Sequence of chain 1.D:
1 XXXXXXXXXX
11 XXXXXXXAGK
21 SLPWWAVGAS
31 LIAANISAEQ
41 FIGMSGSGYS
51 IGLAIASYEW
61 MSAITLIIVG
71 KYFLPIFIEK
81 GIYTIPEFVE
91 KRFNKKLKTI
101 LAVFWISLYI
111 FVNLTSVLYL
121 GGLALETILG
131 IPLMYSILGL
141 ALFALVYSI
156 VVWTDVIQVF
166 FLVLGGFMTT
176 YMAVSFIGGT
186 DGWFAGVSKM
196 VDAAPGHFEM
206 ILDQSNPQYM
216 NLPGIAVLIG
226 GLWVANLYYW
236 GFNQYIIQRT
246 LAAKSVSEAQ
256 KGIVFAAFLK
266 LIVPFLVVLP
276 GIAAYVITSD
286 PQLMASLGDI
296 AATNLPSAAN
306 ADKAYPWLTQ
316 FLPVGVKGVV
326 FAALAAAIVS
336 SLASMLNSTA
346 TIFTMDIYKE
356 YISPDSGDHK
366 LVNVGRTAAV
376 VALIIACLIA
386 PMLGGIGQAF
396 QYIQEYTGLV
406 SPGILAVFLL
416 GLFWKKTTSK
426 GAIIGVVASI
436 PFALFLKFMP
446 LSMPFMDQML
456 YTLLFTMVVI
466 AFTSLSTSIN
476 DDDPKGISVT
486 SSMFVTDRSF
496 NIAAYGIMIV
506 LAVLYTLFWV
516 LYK

The protein below binds the small molecule below.
Small molecule (SMILES): OC[C@H]1O[C@@H](O)[C@H](O)[C@@H](O)[C@H]1O

Binding-site contacts:
Ligand atom O1 contacts residue GLN40 of chain 1.D at 3.1 Å (h-bond).
Ligand atom C1 contacts residue GLN399 of chain 1.D at 3.9 Å.
Ligand atom C2 contacts residue GLU59 of chain 1.D at 3.2 Å.
Ligand atom C3 contacts residue GLU59 of chain 1.D at 3.8 Å.
Ligand atom C1 contacts residue GLN40 of chain 1.D at 3.9 Å.
Ligand atom C3 contacts residue SER62 of chain 1.D at 3.5 Å.
Ligand atom O3 contacts residue TRP235 of chain 1.D at 3.5 Å (h-bond).
Ligand atom O3 contacts residue TYR58 of chain 1.D at 3.3 Å (h-bond).
Ligand atom O3 contacts residue SER62 of chain 1.D at 2.6 Å (h-bond).
Ligand atom O1 contacts residue GLN399 of chain 1.D at 3.7 Å.
Ligand atom O4 contacts residue ASN231 of chain 1.D at 2.8 Å (h-bond).
Ligand atom O2 contacts residue ASN35 of chain 1.D at 3.2 Å (h-bond).
Ligand atom C4 contacts residue ASN231 of chain 1.D at 3.5 Å.
Ligand atom C6 contacts residue GLN399 of chain 1.D at 3.4 Å.
Ligand atom C4 contacts residue TYR58 of chain 1.D at 4.3 Å (hydrophobic).
Ligand atom C5 contacts residue ASN231 of chain 1.D at 4.3 Å.
Ligand atom O3 contacts residue GLU59 of chain 1.D at 3.1 Å (salt-bridge).
Ligand atom O2 contacts residue GLN40 of chain 1.D at 2.8 Å (h-bond).
Ligand atom O6 contacts residue ALA230 of chain 1.D at 3.9 Å.
Ligand atom C2 contacts residue GLN40 of chain 1.D at 3.8 Å.
Ligand atom O6 contacts residue TYR234 of chain 1.D at 4.1 Å.
Ligand atom C6 contacts residue ALA230 of chain 1.D at 3.7 Å (hydrophobic).
Ligand atom O4 contacts residue TYR58 of chain 1.D at 3.3 Å (h-bond).
Ligand atom C2 contacts residue LYS265 of chain 1.D at 3.6 Å.
Ligand atom C5 contacts residue GLN399 of chain 1.D at 4.0 Å.
Ligand atom C6 contacts residue ASN231 of chain 1.D at 3.9 Å.
Ligand atom C4 contacts residue TRP235 of chain 1.D at 3.8 Å (hydrophobic).
Ligand atom O2 contacts residue GLU59 of chain 1.D at 3.0 Å (salt-bridge).
Ligand atom C5 contacts residue TYR234 of chain 1.D at 3.8 Å (hydrophobic).
Ligand atom C3 contacts residue TYR58 of chain 1.D at 4.3 Å (hydrophobic).
Ligand atom O4 contacts residue SER62 of chain 1.D at 3.0 Å (h-bond).
Ligand atom O3 contacts residue LYS265 of chain 1.D at 2.9 Å (salt-bridge).
Ligand atom O6 contacts residue GLN399 of chain 1.D at 2.7 Å (h-bond).
Ligand atom C3 contacts residue LYS265 of chain 1.D at 3.5 Å.
Ligand atom C4 contacts residue SER62 of chain 1.D at 3.3 Å.
Ligand atom O1 contacts residue PHE395 of chain 1.D at 3.7 Å.
Ligand atom O5 contacts residue GLN399 of chain 1.D at 3.0 Å (h-bond).
Ligand atom O2 contacts residue LYS265 of chain 1.D at 2.7 Å (salt-bridge).
Ligand atom C6 contacts residue TYR58 of chain 1.D at 4.2 Å (hydrophobic).
Ligand atom C3 contacts residue TRP235 of chain 1.D at 3.6 Å (hydrophobic).